Sequence of chain 1.A:
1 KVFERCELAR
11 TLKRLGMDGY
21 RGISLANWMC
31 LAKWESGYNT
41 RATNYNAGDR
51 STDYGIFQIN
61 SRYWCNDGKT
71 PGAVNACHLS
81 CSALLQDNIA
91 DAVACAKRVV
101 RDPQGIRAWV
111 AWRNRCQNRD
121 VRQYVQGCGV

The small molecule below binds the protein below.
Small molecule (SMILES): CC(=O)N[C@@H]1[C@@H](O)[C@H](O)[C@@H](CO)O[C@@H]1O

Binding-site contacts:
Ligand atom C8 contacts residue TRP64 of chain 1.A at 3.5 Å (hydrophobic).
Ligand atom O7 contacts residue ILE59 of chain 1.A at 3.4 Å.
Ligand atom C8 contacts residue VAL99 of chain 1.A at 3.6 Å (hydrophobic).
Ligand atom C2 contacts residue ASN60 of chain 1.A at 3.7 Å.
Ligand atom O1 contacts residue VAL110 of chain 1.A at 3.6 Å (h-bond).
Ligand atom C7 contacts residue ASN60 of chain 1.A at 4.2 Å.
Ligand atom O7 contacts residue ASN60 of chain 1.A at 3.0 Å (h-bond).
Ligand atom C1 contacts residue ASN60 of chain 1.A at 4.3 Å.
Ligand atom C4 contacts residue ASN60 of chain 1.A at 4.5 Å.
Ligand atom N2 contacts residue TRP109 of chain 1.A at 4.5 Å.
Ligand atom C7 contacts residue ALA108 of chain 1.A at 4.1 Å (hydrophobic).
Ligand atom N2 contacts residue TRP64 of chain 1.A at 4.1 Å.
Ligand atom C3 contacts residue ASN60 of chain 1.A at 4.5 Å.
Ligand atom C3 contacts residue ALA108 of chain 1.A at 4.0 Å (hydrophobic).
Ligand atom O6 contacts residue ASN46 of chain 1.A at 3.9 Å.
Ligand atom O6 contacts residue ASP53 of chain 1.A at 3.9 Å.
Ligand atom O3 contacts residue ALA108 of chain 1.A at 4.2 Å.
Ligand atom O1 contacts residue ALA108 of chain 1.A at 3.6 Å.
Ligand atom O5 contacts residue ASN60 of chain 1.A at 4.3 Å.
Ligand atom C8 contacts residue TRP109 of chain 1.A at 3.6 Å (hydrophobic).
Ligand atom O4 contacts residue TYR63 of chain 1.A at 4.4 Å.
Ligand atom O7 contacts residue GLN58 of chain 1.A at 3.9 Å.
Ligand atom O6 contacts residue ASN60 of chain 1.A at 4.3 Å.
Ligand atom N2 contacts residue ASN60 of chain 1.A at 4.5 Å.
Ligand atom C2 contacts residue ALA108 of chain 1.A at 4.1 Å (hydrophobic).
Ligand atom C1 contacts residue ALA108 of chain 1.A at 4.5 Å (hydrophobic).
Ligand atom C8 contacts residue ALA108 of chain 1.A at 3.9 Å (hydrophobic).
Ligand atom C7 contacts residue TRP109 of chain 1.A at 3.9 Å (hydrophobic).
Ligand atom O3 contacts residue TRP64 of chain 1.A at 4.4 Å.
Ligand atom O5 contacts residue ASP53 of chain 1.A at 3.9 Å.
Ligand atom O7 contacts residue TRP109 of chain 1.A at 4.0 Å.
Ligand atom N2 contacts residue ALA108 of chain 1.A at 3.3 Å (h-bond).
Ligand atom O3 contacts residue TYR63 of chain 1.A at 4.0 Å.
Ligand atom O1 contacts residue TRP109 of chain 1.A at 3.7 Å.
Ligand atom C7 contacts residue TRP64 of chain 1.A at 3.5 Å (hydrophobic).
Ligand atom O7 contacts residue TRP64 of chain 1.A at 3.6 Å.